A small-molecule ligand and the protein it binds are described below.
Small molecule (SMILES): CC(=O)N[C@@H]1[C@@H](O)[C@H](O)[C@@H](CO)O[C@H]1O

Sequence of chain 1.B:
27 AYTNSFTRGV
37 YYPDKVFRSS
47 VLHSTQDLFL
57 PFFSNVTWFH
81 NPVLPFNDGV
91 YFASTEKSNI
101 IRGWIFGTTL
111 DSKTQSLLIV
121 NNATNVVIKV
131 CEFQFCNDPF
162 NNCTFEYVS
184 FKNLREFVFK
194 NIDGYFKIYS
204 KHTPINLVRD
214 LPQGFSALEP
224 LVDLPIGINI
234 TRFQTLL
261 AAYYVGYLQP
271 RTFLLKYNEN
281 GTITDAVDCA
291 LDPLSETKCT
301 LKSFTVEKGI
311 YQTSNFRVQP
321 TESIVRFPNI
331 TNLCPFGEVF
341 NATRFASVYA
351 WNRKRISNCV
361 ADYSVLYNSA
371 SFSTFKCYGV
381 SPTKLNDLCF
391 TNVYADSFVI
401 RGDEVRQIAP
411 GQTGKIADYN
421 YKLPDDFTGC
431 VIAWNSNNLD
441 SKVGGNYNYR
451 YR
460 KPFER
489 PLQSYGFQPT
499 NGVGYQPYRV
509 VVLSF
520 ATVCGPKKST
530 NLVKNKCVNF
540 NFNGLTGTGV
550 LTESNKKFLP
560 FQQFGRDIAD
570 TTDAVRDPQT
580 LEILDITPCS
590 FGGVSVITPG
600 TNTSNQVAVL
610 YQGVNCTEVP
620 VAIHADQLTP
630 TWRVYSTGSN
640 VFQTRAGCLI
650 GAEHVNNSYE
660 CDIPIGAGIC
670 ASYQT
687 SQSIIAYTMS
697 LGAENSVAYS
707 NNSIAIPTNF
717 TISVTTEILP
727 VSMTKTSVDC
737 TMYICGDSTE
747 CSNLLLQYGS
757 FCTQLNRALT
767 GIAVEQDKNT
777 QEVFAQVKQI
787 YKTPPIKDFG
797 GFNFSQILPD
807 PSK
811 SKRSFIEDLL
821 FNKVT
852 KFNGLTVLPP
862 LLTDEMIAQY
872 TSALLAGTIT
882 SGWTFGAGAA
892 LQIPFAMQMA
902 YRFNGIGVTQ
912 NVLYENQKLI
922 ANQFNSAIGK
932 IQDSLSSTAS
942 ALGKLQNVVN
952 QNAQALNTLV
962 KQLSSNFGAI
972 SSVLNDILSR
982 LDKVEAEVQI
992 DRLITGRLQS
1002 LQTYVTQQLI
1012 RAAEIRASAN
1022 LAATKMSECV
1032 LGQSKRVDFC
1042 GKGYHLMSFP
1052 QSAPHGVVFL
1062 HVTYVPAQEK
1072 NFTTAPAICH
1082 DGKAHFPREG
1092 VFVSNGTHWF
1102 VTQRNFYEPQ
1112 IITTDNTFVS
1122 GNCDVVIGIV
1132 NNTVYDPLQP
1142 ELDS

Binding-site contacts:
Ligand atom N2 contacts residue ASN162 of chain 1.B at 3.5 Å.
Ligand atom C8 contacts residue ASN162 of chain 1.B at 3.5 Å.
Ligand atom C3 contacts residue ASN163 of chain 1.B at 3.8 Å.
Ligand atom O7 contacts residue GLU132 of chain 1.B at 3.0 Å.
Ligand atom C1 contacts residue ASN163 of chain 1.B at 1.5 Å.
Ligand atom C8 contacts residue GLU132 of chain 1.B at 3.7 Å.
Ligand atom C7 contacts residue ASN162 of chain 1.B at 3.9 Å.
Ligand atom O5 contacts residue ASN163 of chain 1.B at 2.3 Å (h-bond).
Ligand atom O7 contacts residue SER112 of chain 1.B at 4.5 Å.
Ligand atom N2 contacts residue ASN163 of chain 1.B at 3.0 Å (h-bond).
Ligand atom C7 contacts residue ASN163 of chain 1.B at 3.5 Å.
Ligand atom C7 contacts residue GLU132 of chain 1.B at 3.8 Å.
Ligand atom O7 contacts residue ASN163 of chain 1.B at 3.5 Å (h-bond).
Ligand atom C5 contacts residue ASN163 of chain 1.B at 3.7 Å.
Ligand atom C4 contacts residue ASN163 of chain 1.B at 4.2 Å.
Ligand atom C1 contacts residue ASN162 of chain 1.B at 4.4 Å.
Ligand atom C2 contacts residue ASN163 of chain 1.B at 2.5 Å.